Sequence of chain 3.C:
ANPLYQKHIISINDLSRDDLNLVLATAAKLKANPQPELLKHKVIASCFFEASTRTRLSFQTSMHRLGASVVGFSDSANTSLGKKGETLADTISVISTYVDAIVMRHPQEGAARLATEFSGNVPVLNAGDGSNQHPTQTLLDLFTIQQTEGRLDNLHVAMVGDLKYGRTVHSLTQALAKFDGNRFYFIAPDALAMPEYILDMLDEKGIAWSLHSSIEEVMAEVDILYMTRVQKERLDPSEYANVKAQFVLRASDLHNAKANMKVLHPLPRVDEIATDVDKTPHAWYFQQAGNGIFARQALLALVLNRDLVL

Binding-site contacts:
Ligand atom O3P contacts residue THR55 of chain 3.C at 2.5 Å (h-bond).
Ligand atom C1 contacts residue ARG105 of chain 3.C at 4.2 Å.
Ligand atom O3P contacts residue ARG56 of chain 3.C at 4.3 Å.
Ligand atom C1 contacts residue THR55 of chain 3.C at 3.4 Å.
Ligand atom O1 contacts residue SER52 of chain 3.C at 3.7 Å.
Ligand atom N1 contacts residue PRO266 of chain 3.C at 4.1 Å.
Ligand atom C1P contacts residue ARG54 of chain 3.C at 3.3 Å.
Ligand atom O3P contacts residue THR53 of chain 3.C at 4.0 Å.
Ligand atom O1 contacts residue HIS134 of chain 3.C at 3.7 Å.
Ligand atom O3P contacts residue ARG54 of chain 3.C at 3.3 Å (salt-bridge).
Ligand atom O2P contacts residue ARG54 of chain 3.C at 2.9 Å (salt-bridge).
Ligand atom C1 contacts residue HIS134 of chain 3.C at 4.2 Å.
Ligand atom P contacts residue ARG54 of chain 3.C at 3.7 Å.
Ligand atom C1P contacts residue THR55 of chain 3.C at 3.5 Å.
Ligand atom N1 contacts residue LEU267 of chain 3.C at 4.0 Å.
Ligand atom O3P contacts residue ARG105 of chain 3.C at 4.2 Å.
Ligand atom O1P contacts residue THR55 of chain 3.C at 4.5 Å.
Ligand atom P contacts residue THR55 of chain 3.C at 3.6 Å.
Ligand atom O1 contacts residue THR55 of chain 3.C at 3.3 Å (h-bond).
Ligand atom C1 contacts residue GLN137 of chain 3.C at 4.4 Å.
Ligand atom C1 contacts residue LEU267 of chain 3.C at 4.3 Å (hydrophobic).
Ligand atom O1P contacts residue SER52 of chain 3.C at 2.7 Å (h-bond).
Ligand atom P contacts residue SER52 of chain 3.C at 3.0 Å.
Ligand atom O1 contacts residue ARG105 of chain 3.C at 3.0 Å (salt-bridge).
Ligand atom C1P contacts residue SER52 of chain 3.C at 4.4 Å.
Ligand atom N1 contacts residue HIS134 of chain 3.C at 4.1 Å.
Ligand atom O2P contacts residue SER52 of chain 3.C at 4.2 Å.
Ligand atom C1 contacts residue SER52 of chain 3.C at 4.4 Å.
Ligand atom O1P contacts residue ARG105 of chain 3.C at 4.4 Å.
Ligand atom N1 contacts residue THR55 of chain 3.C at 4.2 Å.
Ligand atom O3P contacts residue SER52 of chain 3.C at 2.4 Å (h-bond).
Ligand atom O2P contacts residue THR53 of chain 3.C at 4.0 Å.
Ligand atom N1 contacts residue GLN137 of chain 3.C at 3.3 Å (h-bond).
Ligand atom O2P contacts residue THR55 of chain 3.C at 4.0 Å.
Ligand atom C1P contacts residue LEU267 of chain 3.C at 4.0 Å (hydrophobic).

This small molecule binds to this protein.
Small molecule (SMILES): NC(=O)CP(=O)(O)O